A protein and the small-molecule ligand that binds it are described below.
Small molecule (SMILES): Cc1ccc(O)c(O)c1

Sequence of chain 1.B:
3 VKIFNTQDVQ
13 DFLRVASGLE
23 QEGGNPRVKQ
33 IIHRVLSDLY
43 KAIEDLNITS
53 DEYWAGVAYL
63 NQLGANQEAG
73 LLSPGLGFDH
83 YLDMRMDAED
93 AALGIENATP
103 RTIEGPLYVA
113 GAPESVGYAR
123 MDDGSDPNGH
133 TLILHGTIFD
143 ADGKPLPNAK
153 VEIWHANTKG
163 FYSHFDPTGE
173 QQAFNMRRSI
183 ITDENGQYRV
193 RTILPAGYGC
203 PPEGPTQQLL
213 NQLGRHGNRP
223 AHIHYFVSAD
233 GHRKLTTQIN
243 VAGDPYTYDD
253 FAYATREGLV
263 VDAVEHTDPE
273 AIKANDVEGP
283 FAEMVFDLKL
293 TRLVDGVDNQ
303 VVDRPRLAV

Binding-site contacts:
Ligand atom C2 contacts residue FE1 of chain 1.F at 3.9 Å.
Ligand atom O3 contacts residue HIS224 of chain 1.B at 2.9 Å (h-bond).
Ligand atom C3 contacts residue HIS224 of chain 1.B at 3.7 Å.
Ligand atom O3 contacts residue FE1 of chain 1.F at 1.8 Å.
Ligand atom C6 contacts residue LEU73 of chain 1.B at 3.6 Å (hydrophobic).
Ligand atom C5 contacts residue TYR200 of chain 1.B at 3.4 Å (hydrophobic).
Ligand atom C3 contacts residue FE1 of chain 1.F at 2.6 Å.
Ligand atom C4 contacts residue FE1 of chain 1.F at 2.7 Å.
Ligand atom O4 contacts residue TYR200 of chain 1.B at 3.9 Å.
Ligand atom C5 contacts residue LEU109 of chain 1.B at 3.8 Å (hydrophobic).
Ligand atom C2 contacts residue ARG221 of chain 1.B at 3.1 Å.
Ligand atom C4 contacts residue HIS224 of chain 1.B at 3.9 Å.
Ligand atom C4 contacts residue LEU109 of chain 1.B at 3.9 Å (hydrophobic).
Ligand atom C contacts residue PRO108 of chain 1.B at 3.4 Å (hydrophobic).
Ligand atom O3 contacts residue ARG221 of chain 1.B at 2.7 Å (salt-bridge).
Ligand atom C4 contacts residue ARG221 of chain 1.B at 3.8 Å.
Ligand atom O4 contacts residue LEU109 of chain 1.B at 3.8 Å.
Ligand atom C1 contacts residue ARG221 of chain 1.B at 3.9 Å.
Ligand atom C4 contacts residue TYR164 of chain 1.B at 3.9 Å (hydrophobic).
Ligand atom C6 contacts residue ARG221 of chain 1.B at 3.9 Å.
Ligand atom O3 contacts residue HIS226 of chain 1.B at 2.4 Å (h-bond).
Ligand atom C3 contacts residue HIS226 of chain 1.B at 3.6 Å.
Ligand atom O4 contacts residue HIS224 of chain 1.B at 3.3 Å (h-bond).
Ligand atom O4 contacts residue FE1 of chain 1.F at 2.1 Å.
Ligand atom O3 contacts residue TYR164 of chain 1.B at 3.7 Å.
Ligand atom C3 contacts residue ARG221 of chain 1.B at 2.9 Å.
Ligand atom C5 contacts residue ARG221 of chain 1.B at 3.9 Å.
Ligand atom C6 contacts residue PRO108 of chain 1.B at 4.0 Å (hydrophobic).
Ligand atom O4 contacts residue HIS226 of chain 1.B at 4.0 Å.
Ligand atom C1 contacts residue PRO108 of chain 1.B at 3.5 Å (hydrophobic).
Ligand atom C2 contacts residue GLY107 of chain 1.B at 3.6 Å.
Ligand atom O4 contacts residue TYR164 of chain 1.B at 2.7 Å (h-bond).
Ligand atom C1 contacts residue GLY107 of chain 1.B at 4.2 Å.
Ligand atom C contacts residue PRO76 of chain 1.B at 3.1 Å (hydrophobic).
Ligand atom C5 contacts residue FE1 of chain 1.F at 4.1 Å.
Ligand atom C2 contacts residue PRO108 of chain 1.B at 3.8 Å (hydrophobic).
Ligand atom C3 contacts residue TYR164 of chain 1.B at 4.3 Å (hydrophobic).
Ligand atom C6 contacts residue TYR200 of chain 1.B at 3.9 Å (hydrophobic).
Ligand atom C contacts residue GLY107 of chain 1.B at 4.2 Å.
Ligand atom C4 contacts residue TYR200 of chain 1.B at 4.2 Å (hydrophobic).